Binding-site contacts:
Ligand atom CA contacts residue GLY124 of chain 2.F at 3.1 Å.
Ligand atom CG contacts residue HIS178 of chain 2.F at 4.3 Å.
Ligand atom O1 contacts residue SER153 of chain 2.F at 3.3 Å (h-bond).
Ligand atom N contacts residue HIS178 of chain 2.F at 3.0 Å (h-bond).
Ligand atom CE contacts residue SER153 of chain 2.F at 3.8 Å.
Ligand atom CG contacts residue VAL126 of chain 2.F at 4.3 Å (hydrophobic).
Ligand atom SD contacts residue PRO180 of chain 2.F at 3.5 Å.
Ligand atom C contacts residue GLY124 of chain 2.F at 3.0 Å.
Ligand atom SD contacts residue SER153 of chain 2.F at 3.6 Å (h-bond).
Ligand atom CG contacts residue GLY124 of chain 2.F at 4.3 Å.
Ligand atom CA contacts residue SER153 of chain 2.F at 3.1 Å.
Ligand atom CE contacts residue LEU205 of chain 2.F at 4.0 Å (hydrophobic).
Ligand atom O1 contacts residue HIS178 of chain 2.F at 4.0 Å.
Ligand atom N contacts residue GLY124 of chain 2.F at 4.5 Å.
Ligand atom O contacts residue VAL125 of chain 2.F at 4.5 Å.
Ligand atom N contacts residue SER153 of chain 2.F at 2.4 Å (h-bond).
Ligand atom CE contacts residue MET224 of chain 2.F at 4.4 Å (hydrophobic).
Ligand atom CB contacts residue GLY124 of chain 2.F at 3.3 Å.
Ligand atom CA contacts residue HIS178 of chain 2.F at 4.3 Å.
Ligand atom CE contacts residue HIS178 of chain 2.F at 3.1 Å.
Ligand atom CB contacts residue SER153 of chain 2.F at 3.4 Å.
Ligand atom CB contacts residue VAL126 of chain 2.F at 3.8 Å (hydrophobic).
Ligand atom CN contacts residue HIS178 of chain 2.F at 3.1 Å.
Ligand atom SD contacts residue HIS178 of chain 2.F at 3.6 Å (h-bond).
Ligand atom CG contacts residue SER153 of chain 2.F at 2.7 Å.
Ligand atom CN contacts residue SER153 of chain 2.F at 3.0 Å.
Ligand atom O1 contacts residue PRO122 of chain 2.F at 3.4 Å (h-bond).
Ligand atom O contacts residue GLY124 of chain 2.F at 2.9 Å (h-bond).
Ligand atom SD contacts residue LEU205 of chain 2.F at 4.2 Å.
Ligand atom CE contacts residue MET154 of chain 2.F at 3.9 Å (hydrophobic).
Ligand atom SD contacts residue MET154 of chain 2.F at 4.2 Å.
Ligand atom O1 contacts residue GLY123 of chain 2.F at 4.0 Å.
Ligand atom SD contacts residue GLN179 of chain 2.F at 4.0 Å.
Ligand atom CG contacts residue MET154 of chain 2.F at 3.4 Å (hydrophobic).
Ligand atom O1 contacts residue GLY124 of chain 2.F at 4.2 Å.
Ligand atom CB contacts residue MET154 of chain 2.F at 4.0 Å (hydrophobic).

Sequence of chain 2.F:
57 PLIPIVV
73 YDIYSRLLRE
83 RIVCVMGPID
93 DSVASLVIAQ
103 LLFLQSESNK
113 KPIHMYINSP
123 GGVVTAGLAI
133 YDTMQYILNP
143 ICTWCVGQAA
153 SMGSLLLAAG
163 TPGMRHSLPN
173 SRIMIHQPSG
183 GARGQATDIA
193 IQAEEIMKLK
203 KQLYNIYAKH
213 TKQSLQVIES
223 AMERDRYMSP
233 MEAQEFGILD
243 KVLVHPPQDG

A small-molecule ligand and the protein it binds are described below.
Small molecule (SMILES): CSCC[C@H](NC=O)C(=O)O